Binding-site contacts:
Ligand atom O7 contacts residue ASN27 of chain 1.A at 2.8 Å (h-bond).
Ligand atom C7 contacts residue ASN27 of chain 1.A at 2.9 Å.
Ligand atom C8 contacts residue LYS26 of chain 1.A at 4.0 Å.
Ligand atom C4 contacts residue ASN27 of chain 1.A at 3.9 Å.
Ligand atom C2 contacts residue ASN27 of chain 1.A at 2.1 Å.
Ligand atom C1 contacts residue ASN27 of chain 1.A at 1.4 Å.
Ligand atom O7 contacts residue LYS26 of chain 1.A at 4.3 Å.
Ligand atom C8 contacts residue ASN27 of chain 1.A at 4.2 Å.
Ligand atom C1 contacts residue PRO72 of chain 1.A at 4.3 Å (hydrophobic).
Ligand atom N2 contacts residue ASN27 of chain 1.A at 2.6 Å (h-bond).
Ligand atom C3 contacts residue ASN27 of chain 1.A at 3.5 Å.
Ligand atom O5 contacts residue ASN27 of chain 1.A at 2.2 Å (h-bond).
Ligand atom C5 contacts residue ASN27 of chain 1.A at 3.5 Å.
Ligand atom O3 contacts residue ASN27 of chain 1.A at 4.4 Å.
Ligand atom O6 contacts residue PHE70 of chain 1.A at 3.8 Å.
Ligand atom O6 contacts residue ASN27 of chain 1.A at 4.5 Å.
Ligand atom O5 contacts residue PHE70 of chain 1.A at 4.1 Å.

A small-molecule ligand and the protein it binds are described below.
Small molecule (SMILES): CC(=O)N[C@@H]1[C@@H](O)[C@H](O)[C@@H](CO)O[C@H]1O

Sequence of chain 1.A:
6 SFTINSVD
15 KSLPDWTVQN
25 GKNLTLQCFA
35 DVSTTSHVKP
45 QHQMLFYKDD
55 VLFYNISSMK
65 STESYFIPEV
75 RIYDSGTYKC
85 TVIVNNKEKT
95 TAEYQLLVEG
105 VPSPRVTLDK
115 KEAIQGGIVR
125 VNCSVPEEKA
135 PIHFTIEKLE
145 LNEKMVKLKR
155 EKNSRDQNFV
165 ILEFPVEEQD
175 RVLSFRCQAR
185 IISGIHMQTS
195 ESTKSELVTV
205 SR